Binding-site contacts:
Ligand atom C2 contacts residue ALA180 of chain 1.B at 3.6 Å (hydrophobic).
Ligand atom S4 contacts residue TRP205 of chain 1.B at 3.4 Å.
Ligand atom C19 contacts residue GLY206 of chain 1.B at 3.8 Å.
Ligand atom N8 contacts residue GLY206 of chain 1.B at 3.8 Å.
Ligand atom C3 contacts residue TRP205 of chain 1.B at 3.7 Å (hydrophobic).
Ligand atom C10 contacts residue GLY206 of chain 1.B at 3.2 Å.
Ligand atom C9 contacts residue GLN182 of chain 1.B at 3.1 Å.
Ligand atom S12 contacts residue GLY206 of chain 1.B at 3.2 Å (h-bond).
Ligand atom CL6 contacts residue ILE217 of chain 1.B at 3.6 Å.
Ligand atom O23 contacts residue GLY206 of chain 1.B at 2.8 Å (h-bond).
Ligand atom CL6 contacts residue TYR218 of chain 1.B at 3.5 Å.
Ligand atom N8 contacts residue GLY208 of chain 1.B at 3.1 Å (h-bond).
Ligand atom C18 contacts residue PHE162 of chain 1.B at 3.7 Å (hydrophobic).
Ligand atom S4 contacts residue VAL203 of chain 1.B at 3.6 Å.
Ligand atom C1 contacts residue TRP205 of chain 1.B at 3.6 Å (hydrophobic).
Ligand atom C7 contacts residue GLN182 of chain 1.B at 3.7 Å.
Ligand atom CL6 contacts residue VAL203 of chain 1.B at 3.7 Å.
Ligand atom CL6 contacts residue ALA180 of chain 1.B at 3.8 Å.
Ligand atom C18 contacts residue TRP205 of chain 1.B at 3.8 Å (hydrophobic).
Ligand atom C14 contacts residue GLY206 of chain 1.B at 3.3 Å.
Ligand atom C5 contacts residue TRP205 of chain 1.B at 3.3 Å (hydrophobic).
Ligand atom CL6 contacts residue GLY216 of chain 1.B at 3.6 Å.
Ligand atom N13 contacts residue GLY206 of chain 1.B at 3.3 Å (h-bond).
Ligand atom C1 contacts residue ASP179 of chain 1.B at 3.8 Å.
Ligand atom C22 contacts residue THR84 of chain 1.B at 3.7 Å.
Ligand atom C2 contacts residue GLY206 of chain 1.B at 3.8 Å.
Ligand atom N8 contacts residue CYS209 of chain 1.B at 3.6 Å.
Ligand atom C21 contacts residue TYR85 of chain 1.B at 3.6 Å (hydrophobic).
Ligand atom C21 contacts residue GLU83 of chain 1.B at 3.5 Å.
Ligand atom C5 contacts residue ALA180 of chain 1.B at 3.8 Å (hydrophobic).
Ligand atom O25 contacts residue GLN182 of chain 1.B at 3.1 Å (h-bond).
Ligand atom C3 contacts residue GLY206 of chain 1.B at 3.6 Å.
Ligand atom C22 contacts residue TRP205 of chain 1.B at 3.6 Å (hydrophobic).
Ligand atom O24 contacts residue GLN182 of chain 1.B at 2.9 Å (h-bond).
Ligand atom C16 contacts residue TRP205 of chain 1.B at 3.8 Å (hydrophobic).
Ligand atom C9 contacts residue GLY208 of chain 1.B at 3.6 Å.
Ligand atom C1 contacts residue ALA180 of chain 1.B at 3.6 Å (hydrophobic).
Ligand atom O23 contacts residue TRP205 of chain 1.B at 3.3 Å.
Ligand atom CL6 contacts residue TRP205 of chain 1.B at 3.7 Å.
Ligand atom C2 contacts residue GLY208 of chain 1.B at 3.8 Å.

A small-molecule ligand and the protein it binds are described below.
Small molecule (SMILES): CC(C)N1CCC(NS(=O)(=O)CCNC(=O)c2ccc(Cl)s2)CC1

Sequence of chain 1.B:
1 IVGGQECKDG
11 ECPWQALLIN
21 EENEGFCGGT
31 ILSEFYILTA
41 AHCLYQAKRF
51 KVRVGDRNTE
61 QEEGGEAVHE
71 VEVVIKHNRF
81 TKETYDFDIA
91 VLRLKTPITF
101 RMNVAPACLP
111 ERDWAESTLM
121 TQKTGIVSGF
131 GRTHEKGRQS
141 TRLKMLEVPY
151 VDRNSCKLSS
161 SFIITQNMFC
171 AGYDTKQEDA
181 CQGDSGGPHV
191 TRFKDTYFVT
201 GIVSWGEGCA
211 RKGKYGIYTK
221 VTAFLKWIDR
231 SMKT